Sequence of chain 1.F:
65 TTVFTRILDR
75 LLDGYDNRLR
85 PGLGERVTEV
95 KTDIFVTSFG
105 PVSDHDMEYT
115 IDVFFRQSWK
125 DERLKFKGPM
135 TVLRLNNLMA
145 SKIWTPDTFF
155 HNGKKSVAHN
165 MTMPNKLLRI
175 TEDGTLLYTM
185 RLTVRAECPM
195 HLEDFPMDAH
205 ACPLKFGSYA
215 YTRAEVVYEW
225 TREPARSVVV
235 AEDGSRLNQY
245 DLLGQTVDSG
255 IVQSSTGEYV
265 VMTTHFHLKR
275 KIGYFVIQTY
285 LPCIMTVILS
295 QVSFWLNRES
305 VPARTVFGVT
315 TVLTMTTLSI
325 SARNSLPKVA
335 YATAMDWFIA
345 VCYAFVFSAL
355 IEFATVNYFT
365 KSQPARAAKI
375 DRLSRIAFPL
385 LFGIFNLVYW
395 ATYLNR

Binding-site contacts:
Ligand atom C8 contacts residue ASN164 of chain 1.F at 4.1 Å.
Ligand atom C8 contacts residue ALA162 of chain 1.F at 4.2 Å (hydrophobic).
Ligand atom C2 contacts residue ASN164 of chain 1.F at 3.4 Å.
Ligand atom N2 contacts residue ASN164 of chain 1.F at 3.5 Å.
Ligand atom C7 contacts residue ASN164 of chain 1.F at 3.8 Å.
Ligand atom C1 contacts residue ASN164 of chain 1.F at 3.0 Å.
Ligand atom O5 contacts residue ASN164 of chain 1.F at 3.7 Å.
Ligand atom O5 contacts residue PRO168 of chain 1.F at 4.3 Å.
Ligand atom C1 contacts residue PRO168 of chain 1.F at 4.2 Å (hydrophobic).
Ligand atom O7 contacts residue ASN164 of chain 1.F at 3.8 Å.

A protein and the small-molecule ligand that binds it are described below.
Small molecule (SMILES): CC(=O)N[C@@H]1[C@@H](O)[C@H](O)[C@@H](CO)O[C@H]1O